Sequence of chain 1.B:
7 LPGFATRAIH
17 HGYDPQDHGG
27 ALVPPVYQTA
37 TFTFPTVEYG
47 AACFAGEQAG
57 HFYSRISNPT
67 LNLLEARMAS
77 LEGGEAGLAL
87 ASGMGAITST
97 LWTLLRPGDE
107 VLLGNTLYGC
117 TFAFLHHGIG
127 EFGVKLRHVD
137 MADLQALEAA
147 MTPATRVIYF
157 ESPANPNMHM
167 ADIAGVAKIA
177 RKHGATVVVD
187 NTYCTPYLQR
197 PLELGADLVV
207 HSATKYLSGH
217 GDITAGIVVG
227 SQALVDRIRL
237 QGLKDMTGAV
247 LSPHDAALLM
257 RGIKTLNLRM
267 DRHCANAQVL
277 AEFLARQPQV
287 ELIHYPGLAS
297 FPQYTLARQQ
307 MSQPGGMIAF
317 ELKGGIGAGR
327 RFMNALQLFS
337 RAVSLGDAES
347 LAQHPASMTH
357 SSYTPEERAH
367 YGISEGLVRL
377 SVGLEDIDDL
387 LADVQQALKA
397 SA

Binding-site contacts:
Ligand atom OP1 contacts residue ARG61 of chain 1.A at 2.8 Å (salt-bridge).
Ligand atom CB contacts residue LYS211 of chain 1.B at 3.6 Å.
Ligand atom C2A contacts residue ASP186 of chain 1.B at 3.3 Å.
Ligand atom OP3 contacts residue GLY89 of chain 1.B at 2.9 Å (h-bond).
Ligand atom C5A contacts residue TYR114 of chain 1.B at 3.6 Å (hydrophobic).
Ligand atom O1 contacts residue ARG375 of chain 1.B at 3.0 Å (salt-bridge).
Ligand atom P contacts residue SER208 of chain 1.B at 3.4 Å.
Ligand atom C4 contacts residue TYR114 of chain 1.B at 3.6 Å (hydrophobic).
Ligand atom C4A contacts residue TYR114 of chain 1.B at 3.5 Å (hydrophobic).
Ligand atom N contacts residue TYR114 of chain 1.B at 3.4 Å.
Ligand atom O1 contacts residue SER340 of chain 1.B at 2.6 Å (h-bond).
Ligand atom OP1 contacts residue SER88 of chain 1.B at 3.4 Å.
Ligand atom CG contacts residue SER340 of chain 1.B at 3.5 Å.
Ligand atom OP2 contacts residue TYR59 of chain 1.A at 2.4 Å (h-bond).
Ligand atom OP2 contacts residue ARG61 of chain 1.A at 3.1 Å (salt-bridge).
Ligand atom CG contacts residue TYR59 of chain 1.A at 3.4 Å (hydrophobic).
Ligand atom OP3 contacts residue TYR59 of chain 1.A at 3.6 Å.
Ligand atom O2 contacts residue ARG375 of chain 1.B at 2.9 Å (salt-bridge).
Ligand atom P contacts residue TYR59 of chain 1.A at 3.5 Å.
Ligand atom N1 contacts residue ASP186 of chain 1.B at 2.6 Å (salt-bridge).
Ligand atom OP2 contacts residue LYS211 of chain 1.B at 3.6 Å.
Ligand atom O2 contacts residue THR355 of chain 1.B at 3.6 Å (h-bond).
Ligand atom C6 contacts residue ASP186 of chain 1.B at 3.6 Å.
Ligand atom CG contacts residue VAL339 of chain 1.B at 3.4 Å (hydrophobic).
Ligand atom OP3 contacts residue THR210 of chain 1.B at 2.8 Å (h-bond).
Ligand atom OP3 contacts residue SER208 of chain 1.B at 2.7 Å (h-bond).
Ligand atom P contacts residue GLY89 of chain 1.B at 3.4 Å.
Ligand atom N contacts residue LYS211 of chain 1.B at 3.2 Å (salt-bridge).
Ligand atom OP4 contacts residue GLY89 of chain 1.B at 3.3 Å.
Ligand atom O3 contacts residue ASN161 of chain 1.B at 2.9 Å (h-bond).
Ligand atom C5 contacts residue TYR114 of chain 1.B at 3.6 Å (hydrophobic).
Ligand atom OP1 contacts residue GLY89 of chain 1.B at 3.2 Å (h-bond).
Ligand atom C4A contacts residue LYS211 of chain 1.B at 2.9 Å.
Ligand atom CB contacts residue TYR114 of chain 1.B at 3.5 Å (hydrophobic).
Ligand atom OP4 contacts residue SER208 of chain 1.B at 3.0 Å (h-bond).
Ligand atom C2 contacts residue ASP186 of chain 1.B at 3.4 Å.
Ligand atom CA contacts residue LYS211 of chain 1.B at 3.4 Å.
Ligand atom OP1 contacts residue MET90 of chain 1.B at 3.0 Å (h-bond).
Ligand atom O2 contacts residue ASN161 of chain 1.B at 3.0 Å (h-bond).
Ligand atom CA contacts residue TYR114 of chain 1.B at 3.5 Å (hydrophobic).

Sequence of chain 1.A:
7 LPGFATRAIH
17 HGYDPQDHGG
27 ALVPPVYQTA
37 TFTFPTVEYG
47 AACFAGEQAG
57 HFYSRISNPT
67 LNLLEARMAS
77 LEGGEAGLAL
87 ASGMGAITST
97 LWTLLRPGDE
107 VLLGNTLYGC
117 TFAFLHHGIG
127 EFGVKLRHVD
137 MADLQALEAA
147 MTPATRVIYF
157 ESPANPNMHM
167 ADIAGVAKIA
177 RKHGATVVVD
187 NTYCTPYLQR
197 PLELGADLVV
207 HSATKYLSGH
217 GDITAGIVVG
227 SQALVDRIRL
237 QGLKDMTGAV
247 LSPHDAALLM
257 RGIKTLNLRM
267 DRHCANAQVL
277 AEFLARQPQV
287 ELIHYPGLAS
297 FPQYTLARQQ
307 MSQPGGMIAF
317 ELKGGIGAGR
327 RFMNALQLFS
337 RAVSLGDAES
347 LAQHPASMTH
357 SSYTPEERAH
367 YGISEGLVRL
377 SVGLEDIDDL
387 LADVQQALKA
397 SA

This small molecule binds to this protein.
Small molecule (SMILES): C/C=C(/N=C/c1c(COP(=O)(O)O)cnc(C)c1O)C(=O)O